Binding-site contacts:
Ligand atom C15 contacts residue VAL50 of chain 1.A at 4.0 Å (hydrophobic).
Ligand atom N06 contacts residue PHE107 of chain 1.A at 3.9 Å.
Ligand atom N02 contacts residue ALA55 of chain 1.A at 4.0 Å.
Ligand atom O18 contacts residue ASN101 of chain 1.A at 2.8 Å (h-bond).
Ligand atom C14 contacts residue TRP44 of chain 1.A at 4.1 Å (hydrophobic).
Ligand atom C01 contacts residue ALA55 of chain 1.A at 3.6 Å (hydrophobic).
Ligand atom N03 contacts residue PHE107 of chain 1.A at 4.0 Å.
Ligand atom C17 contacts residue PHE107 of chain 1.A at 4.1 Å (hydrophobic).
Ligand atom O18 contacts residue CYS97 of chain 1.A at 4.2 Å.
Ligand atom C01 contacts residue ASN101 of chain 1.A at 3.5 Å.
Ligand atom CL16 contacts residue PHE46 of chain 1.A at 3.6 Å.
Ligand atom O18 contacts residue TYR58 of chain 1.A at 4.0 Å.
Ligand atom C11 contacts residue ASP54 of chain 1.A at 3.9 Å.
Ligand atom C17 contacts residue ASN101 of chain 1.A at 3.8 Å.
Ligand atom C14 contacts residue PRO45 of chain 1.A at 3.4 Å (hydrophobic).
Ligand atom C05 contacts residue PHE107 of chain 1.A at 3.7 Å (hydrophobic).
Ligand atom C07 contacts residue PRO45 of chain 1.A at 3.6 Å (hydrophobic).
Ligand atom N02 contacts residue PHE107 of chain 1.A at 4.1 Å.
Ligand atom C07 contacts residue PHE107 of chain 1.A at 4.1 Å (hydrophobic).
Ligand atom N02 contacts residue ASN101 of chain 1.A at 4.2 Å.
Ligand atom C08 contacts residue ASP54 of chain 1.A at 4.0 Å.
Ligand atom C04 contacts residue PHE107 of chain 1.A at 3.8 Å (hydrophobic).
Ligand atom C01 contacts residue TYR100 of chain 1.A at 3.2 Å (hydrophobic).
Ligand atom C09 contacts residue TRP44 of chain 1.A at 4.1 Å (hydrophobic).
Ligand atom CL16 contacts residue PHE107 of chain 1.A at 4.2 Å.
Ligand atom C08 contacts residue TRP44 of chain 1.A at 4.0 Å (hydrophobic).
Ligand atom C10 contacts residue ASP54 of chain 1.A at 3.6 Å.
Ligand atom C01 contacts residue TYR58 of chain 1.A at 4.0 Å (hydrophobic).
Ligand atom N03 contacts residue VAL50 of chain 1.A at 4.1 Å.
Ligand atom C05 contacts residue PRO45 of chain 1.A at 4.0 Å (hydrophobic).
Ligand atom CL16 contacts residue PRO45 of chain 1.A at 3.4 Å.
Ligand atom C17 contacts residue VAL50 of chain 1.A at 4.2 Å (hydrophobic).
Ligand atom N12 contacts residue ASP54 of chain 1.A at 3.0 Å (salt-bridge).
Ligand atom N03 contacts residue ALA55 of chain 1.A at 3.7 Å.
Ligand atom C15 contacts residue PRO45 of chain 1.A at 4.2 Å (hydrophobic).
Ligand atom C09 contacts residue ASP54 of chain 1.A at 3.4 Å.
Ligand atom C05 contacts residue VAL50 of chain 1.A at 4.2 Å (hydrophobic).
Ligand atom C15 contacts residue PHE107 of chain 1.A at 3.9 Å (hydrophobic).
Ligand atom N06 contacts residue PRO45 of chain 1.A at 2.9 Å (h-bond).
Ligand atom C08 contacts residue PHE107 of chain 1.A at 3.7 Å (hydrophobic).

This small molecule binds to this protein.
Small molecule (SMILES): Cn1ncc(Nc2ccc(CN)cc2)c(Cl)c1=O

Sequence of chain 1.A:
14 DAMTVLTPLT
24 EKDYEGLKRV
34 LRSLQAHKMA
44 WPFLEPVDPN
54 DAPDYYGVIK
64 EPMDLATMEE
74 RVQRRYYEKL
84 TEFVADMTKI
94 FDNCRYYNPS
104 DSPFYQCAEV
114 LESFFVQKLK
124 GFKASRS